The small molecule below binds the protein below.
Small molecule (SMILES): CC(=O)N[C@H]1[C@H](O[C@H]2[C@H](O)[C@@H](NC(C)=O)CO[C@@H]2CO)O[C@H](CO)[C@@H](O[C@@H]2O[C@H](CO[C@H]3O[C@H](CO)[C@@H](O)[C@H](O)[C@@H]3O)[C@@H](O)[C@H](O)[C@@H]2O)[C@@H]1O

Sequence of chain 1.F:
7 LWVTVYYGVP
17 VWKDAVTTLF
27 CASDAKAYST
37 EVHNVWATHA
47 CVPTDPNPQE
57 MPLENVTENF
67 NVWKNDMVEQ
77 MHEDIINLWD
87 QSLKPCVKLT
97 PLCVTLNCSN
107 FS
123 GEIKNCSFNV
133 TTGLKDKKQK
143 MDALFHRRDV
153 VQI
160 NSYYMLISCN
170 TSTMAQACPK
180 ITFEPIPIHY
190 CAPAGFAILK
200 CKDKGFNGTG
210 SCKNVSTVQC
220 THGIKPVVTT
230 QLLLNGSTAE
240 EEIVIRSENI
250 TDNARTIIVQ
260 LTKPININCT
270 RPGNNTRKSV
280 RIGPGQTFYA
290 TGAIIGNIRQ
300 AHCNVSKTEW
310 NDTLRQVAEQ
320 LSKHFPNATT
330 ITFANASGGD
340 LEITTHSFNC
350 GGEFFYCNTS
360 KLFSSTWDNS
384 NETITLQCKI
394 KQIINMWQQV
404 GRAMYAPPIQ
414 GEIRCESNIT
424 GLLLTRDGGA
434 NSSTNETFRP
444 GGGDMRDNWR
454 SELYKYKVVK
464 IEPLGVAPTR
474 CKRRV

Binding-site contacts:
Ligand atom C6 contacts residue NAG1 of chain 1.MA at 3.6 Å.
Ligand atom C7 contacts residue ASN234 of chain 1.F at 3.2 Å.
Ligand atom O5 contacts residue GLU419 of chain 1.F at 4.0 Å.
Ligand atom O5 contacts residue NAG1 of chain 1.MA at 3.3 Å.
Ligand atom N2 contacts residue SER420 of chain 1.F at 3.5 Å (h-bond).
Ligand atom C3 contacts residue SER420 of chain 1.F at 3.9 Å.
Ligand atom O5 contacts residue ASN234 of chain 1.F at 2.4 Å (h-bond).
Ligand atom C5 contacts residue GLU419 of chain 1.F at 3.2 Å.
Ligand atom C8 contacts residue ASN234 of chain 1.F at 4.4 Å.
Ligand atom C1 contacts residue GLU419 of chain 1.F at 4.0 Å.
Ligand atom N2 contacts residue ASN234 of chain 1.F at 2.9 Å (h-bond).
Ligand atom C8 contacts residue PRO184 of chain 1.F at 3.7 Å (hydrophobic).
Ligand atom C5 contacts residue ASN234 of chain 1.F at 3.7 Å.
Ligand atom O6 contacts residue NAG1 of chain 1.MA at 3.6 Å.
Ligand atom O4 contacts residue GLU183 of chain 1.F at 4.5 Å.
Ligand atom O4 contacts residue GLU419 of chain 1.F at 3.8 Å.
Ligand atom O7 contacts residue LYS224 of chain 1.F at 4.2 Å.
Ligand atom C7 contacts residue PRO184 of chain 1.F at 3.8 Å (hydrophobic).
Ligand atom C8 contacts residue VAL226 of chain 1.F at 4.0 Å (hydrophobic).
Ligand atom N2 contacts residue GLU419 of chain 1.F at 4.2 Å.
Ligand atom C1 contacts residue SER420 of chain 1.F at 3.2 Å.
Ligand atom C3 contacts residue GLU419 of chain 1.F at 3.7 Å.
Ligand atom C1 contacts residue NAG1 of chain 1.MA at 4.3 Å.
Ligand atom O5 contacts residue SER420 of chain 1.F at 4.1 Å.
Ligand atom O2 contacts residue GLU183 of chain 1.F at 3.6 Å.
Ligand atom O6 contacts residue GLU183 of chain 1.F at 3.2 Å.
Ligand atom C4 contacts residue GLU419 of chain 1.F at 3.7 Å.
Ligand atom C5 contacts residue NAG1 of chain 1.MA at 4.1 Å.
Ligand atom C2 contacts residue GLU183 of chain 1.F at 3.6 Å.
Ligand atom C4 contacts residue ASN234 of chain 1.F at 4.2 Å.
Ligand atom O7 contacts residue ASN234 of chain 1.F at 3.1 Å (h-bond).
Ligand atom C6 contacts residue GLU183 of chain 1.F at 3.3 Å.
Ligand atom C3 contacts residue ASN234 of chain 1.F at 3.8 Å.
Ligand atom C6 contacts residue GLU419 of chain 1.F at 4.1 Å.
Ligand atom C2 contacts residue GLU419 of chain 1.F at 4.4 Å.
Ligand atom C2 contacts residue SER420 of chain 1.F at 3.7 Å.
Ligand atom C5 contacts residue SER420 of chain 1.F at 4.2 Å.
Ligand atom C1 contacts residue ASN234 of chain 1.F at 1.4 Å.
Ligand atom C2 contacts residue ASN234 of chain 1.F at 2.4 Å.
Ligand atom O7 contacts residue PRO184 of chain 1.F at 3.2 Å.